Sequence of chain 1.A:
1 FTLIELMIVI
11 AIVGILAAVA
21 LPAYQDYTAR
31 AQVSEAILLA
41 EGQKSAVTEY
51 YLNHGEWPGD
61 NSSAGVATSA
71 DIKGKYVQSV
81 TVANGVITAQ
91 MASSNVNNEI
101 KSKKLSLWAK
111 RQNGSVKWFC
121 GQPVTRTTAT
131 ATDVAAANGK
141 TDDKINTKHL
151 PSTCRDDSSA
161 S

The protein below binds the small molecule below.
Small molecule (SMILES): CC(=O)N[C@@H]1[C@@H](O)[C@H](NC(=O)[C@H](O)CO)[C@@H](C)O[C@H]1O

Sequence of chain 1.B:
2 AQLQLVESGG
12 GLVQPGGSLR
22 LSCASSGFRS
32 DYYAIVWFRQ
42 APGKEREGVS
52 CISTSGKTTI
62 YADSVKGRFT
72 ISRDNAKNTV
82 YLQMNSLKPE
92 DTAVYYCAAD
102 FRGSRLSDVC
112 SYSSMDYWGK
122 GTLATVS

Binding-site contacts:
Ligand atom C contacts residue VAL110 of chain 1.B at 4.3 Å (hydrophobic).
Ligand atom O3 contacts residue VAL110 of chain 1.B at 3.9 Å.
Ligand atom O contacts residue GLY59 of chain 1.A at 3.3 Å (h-bond).
Ligand atom O contacts residue TYR50 of chain 1.A at 4.0 Å.
Ligand atom O contacts residue ASP60 of chain 1.A at 3.9 Å.
Ligand atom C contacts residue PRO58 of chain 1.A at 4.3 Å (hydrophobic).
Ligand atom C5 contacts residue ARG103 of chain 1.B at 4.4 Å.
Ligand atom C contacts residue ALA129 of chain 1.A at 4.3 Å (hydrophobic).
Ligand atom O4 contacts residue GLU56 of chain 1.A at 2.6 Å (salt-bridge).
Ligand atom C9 contacts residue GLU56 of chain 1.A at 3.9 Å.
Ligand atom O contacts residue VAL110 of chain 1.B at 4.4 Å.
Ligand atom C3 contacts residue SER63 of chain 1.A at 2.4 Å.
Ligand atom N contacts residue SER63 of chain 1.A at 2.9 Å (h-bond).
Ligand atom O contacts residue PRO58 of chain 1.A at 4.4 Å.
Ligand atom N contacts residue ARG103 of chain 1.B at 4.2 Å.
Ligand atom C contacts residue GLY59 of chain 1.A at 3.5 Å.
Ligand atom C2 contacts residue TYR50 of chain 1.A at 3.5 Å (hydrophobic).
Ligand atom C7 contacts residue SER63 of chain 1.A at 4.2 Å.
Ligand atom C6 contacts residue SER63 of chain 1.A at 3.8 Å.
Ligand atom C1 contacts residue SER63 of chain 1.A at 3.6 Å.
Ligand atom C1 contacts residue GLY59 of chain 1.A at 4.0 Å.
Ligand atom C4 contacts residue ARG103 of chain 1.B at 3.4 Å.
Ligand atom O1 contacts residue ARG103 of chain 1.B at 2.4 Å (salt-bridge).
Ligand atom C7 contacts residue TYR50 of chain 1.A at 4.3 Å (hydrophobic).
Ligand atom O1 contacts residue SER63 of chain 1.A at 3.6 Å.
Ligand atom O contacts residue SER63 of chain 1.A at 2.3 Å (h-bond).
Ligand atom C contacts residue TRP57 of chain 1.A at 3.9 Å (hydrophobic).
Ligand atom O5 contacts residue GLU56 of chain 1.A at 4.2 Å.
Ligand atom C3 contacts residue TYR50 of chain 1.A at 4.1 Å (hydrophobic).
Ligand atom C8 contacts residue GLU56 of chain 1.A at 4.2 Å.
Ligand atom C2 contacts residue SER63 of chain 1.A at 1.4 Å.
Ligand atom C4 contacts residue SER63 of chain 1.A at 3.5 Å.
Ligand atom C6 contacts residue TYR50 of chain 1.A at 4.0 Å (hydrophobic).
Ligand atom N contacts residue TYR50 of chain 1.A at 4.2 Å.
Ligand atom C1 contacts residue TYR50 of chain 1.A at 3.7 Å (hydrophobic).
Ligand atom C2 contacts residue ASP60 of chain 1.A at 4.2 Å.
Ligand atom N1 contacts residue GLU56 of chain 1.A at 3.6 Å (salt-bridge).
Ligand atom C7 contacts residue VAL110 of chain 1.B at 4.2 Å (hydrophobic).
Ligand atom C2 contacts residue GLY59 of chain 1.A at 4.3 Å.
Ligand atom C3 contacts residue ARG103 of chain 1.B at 4.1 Å.